This small molecule binds to this protein.
Small molecule (SMILES): NC(=O)c1ccc[n+]([C@@H]2C[C@H](COP(=O)(O)OP(=O)(O)OC[C@H]3O[C@@H](n4cnc5c(N)ncnc54)[C@H](O)[C@@H]3O)[C@@H](O)[C@H]2O)c1

Binding-site contacts:
Ligand atom PA contacts residue LEU332 of chain 1.A at 3.8 Å.
Ligand atom N7A contacts residue MET237 of chain 1.A at 3.6 Å.
Ligand atom C4A contacts residue MET237 of chain 1.A at 3.4 Å (hydrophobic).
Ligand atom O2A contacts residue LEU331 of chain 1.A at 3.4 Å.
Ligand atom O2N contacts residue HIS173 of chain 1.A at 2.8 Å (h-bond).
Ligand atom C3B contacts residue GLU335 of chain 1.A at 3.1 Å.
Ligand atom N3A contacts residue MET237 of chain 1.A at 3.2 Å.
Ligand atom O1A contacts residue LEU332 of chain 1.A at 3.6 Å (h-bond).
Ligand atom O2N contacts residue LEU332 of chain 1.A at 3.9 Å.
Ligand atom O3B contacts residue TYR254 of chain 1.A at 3.5 Å (h-bond).
Ligand atom O1A contacts residue LYS250 of chain 1.A at 2.6 Å (salt-bridge).
Ligand atom O3B contacts residue GLU335 of chain 1.A at 2.7 Å (salt-bridge).
Ligand atom C5A contacts residue MET237 of chain 1.A at 3.5 Å (hydrophobic).
Ligand atom N1A contacts residue MET237 of chain 1.A at 3.9 Å.
Ligand atom C6A contacts residue ALA282 of chain 1.A at 4.1 Å (hydrophobic).
Ligand atom O3 contacts residue LEU332 of chain 1.A at 3.6 Å.
Ligand atom N9A contacts residue MET237 of chain 1.A at 3.4 Å (h-bond).
Ligand atom O2A contacts residue TYR333 of chain 1.A at 4.0 Å.
Ligand atom C6A contacts residue MET237 of chain 1.A at 4.0 Å (hydrophobic).
Ligand atom C8A contacts residue MET237 of chain 1.A at 3.6 Å (hydrophobic).
Ligand atom C1B contacts residue MET237 of chain 1.A at 4.1 Å (hydrophobic).
Ligand atom C2B contacts residue MET237 of chain 1.A at 3.6 Å (hydrophobic).
Ligand atom PN contacts residue HIS173 of chain 1.A at 4.1 Å.
Ligand atom O5B contacts residue LYS250 of chain 1.A at 3.3 Å (salt-bridge).
Ligand atom O2B contacts residue TYR254 of chain 1.A at 3.9 Å.
Ligand atom C2A contacts residue MET237 of chain 1.A at 3.3 Å (hydrophobic).
Ligand atom PA contacts residue TYR333 of chain 1.A at 4.1 Å.
Ligand atom C2B contacts residue GLU335 of chain 1.A at 3.4 Å.
Ligand atom O3 contacts residue TYR333 of chain 1.A at 4.0 Å.
Ligand atom O1N contacts residue LYS250 of chain 1.A at 3.9 Å.
Ligand atom O3B contacts residue LYS250 of chain 1.A at 3.4 Å.
Ligand atom O5B contacts residue LEU331 of chain 1.A at 4.0 Å.
Ligand atom O5B contacts residue GLU335 of chain 1.A at 4.1 Å.
Ligand atom C3B contacts residue MET237 of chain 1.A at 4.1 Å (hydrophobic).
Ligand atom O2B contacts residue GLU335 of chain 1.A at 3.4 Å (salt-bridge).
Ligand atom O1A contacts residue TYR333 of chain 1.A at 3.0 Å (h-bond).
Ligand atom PA contacts residue LYS250 of chain 1.A at 3.5 Å.
Ligand atom N6A contacts residue ALA282 of chain 1.A at 3.8 Å.
Ligand atom O2N contacts residue TYR333 of chain 1.A at 3.6 Å.
Ligand atom O2A contacts residue LEU332 of chain 1.A at 2.7 Å (h-bond).

Sequence of chain 1.A:
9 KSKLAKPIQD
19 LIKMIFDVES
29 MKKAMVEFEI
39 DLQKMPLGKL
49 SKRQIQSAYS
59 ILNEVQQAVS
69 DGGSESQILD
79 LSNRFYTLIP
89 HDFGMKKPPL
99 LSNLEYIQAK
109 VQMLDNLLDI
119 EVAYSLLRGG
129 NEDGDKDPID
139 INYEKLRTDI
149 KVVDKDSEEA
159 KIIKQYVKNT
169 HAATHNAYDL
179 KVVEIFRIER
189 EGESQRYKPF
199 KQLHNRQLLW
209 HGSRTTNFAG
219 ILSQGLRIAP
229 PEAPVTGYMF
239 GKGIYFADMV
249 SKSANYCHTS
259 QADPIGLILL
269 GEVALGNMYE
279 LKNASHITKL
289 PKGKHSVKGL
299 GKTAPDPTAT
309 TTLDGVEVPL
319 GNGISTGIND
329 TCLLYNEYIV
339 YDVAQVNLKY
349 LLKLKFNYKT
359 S